A small-molecule ligand and the protein it binds are described below.
Small molecule (SMILES): CN(Cc1cc2ccccc2n1C)C(=O)/C=C/c1ccc(N)nc1

Sequence of chain 1.A:
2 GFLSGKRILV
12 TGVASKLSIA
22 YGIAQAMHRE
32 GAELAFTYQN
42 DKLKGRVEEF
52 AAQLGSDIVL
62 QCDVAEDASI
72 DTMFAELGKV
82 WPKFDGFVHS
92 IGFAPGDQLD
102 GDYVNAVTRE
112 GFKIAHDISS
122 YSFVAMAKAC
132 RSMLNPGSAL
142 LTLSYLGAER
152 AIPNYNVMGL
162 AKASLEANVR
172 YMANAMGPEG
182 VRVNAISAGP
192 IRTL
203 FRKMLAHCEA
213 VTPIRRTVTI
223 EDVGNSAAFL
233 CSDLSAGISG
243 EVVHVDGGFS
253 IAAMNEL

Binding-site contacts:
Ligand atom C07 contacts residue LEU100 of chain 1.A at 3.6 Å (hydrophobic).
Ligand atom C10 contacts residue TYR156 of chain 1.A at 3.6 Å (hydrophobic).
Ligand atom C23 contacts residue TYR156 of chain 1.A at 3.9 Å (hydrophobic).
Ligand atom C02 contacts residue LEU100 of chain 1.A at 3.9 Å (hydrophobic).
Ligand atom C10 contacts residue NAD1 of chain 1.C at 3.4 Å.
Ligand atom C06 contacts residue LEU100 of chain 1.A at 3.6 Å (hydrophobic).
Ligand atom N12 contacts residue TYR156 of chain 1.A at 3.8 Å.
Ligand atom C16 contacts residue TYR156 of chain 1.A at 3.9 Å (hydrophobic).
Ligand atom N01 contacts residue PHE94 of chain 1.A at 3.4 Å.
Ligand atom C04 contacts residue GLY93 of chain 1.A at 3.8 Å.
Ligand atom O11 contacts residue TYR156 of chain 1.A at 2.8 Å (h-bond).
Ligand atom C05 contacts residue LEU100 of chain 1.A at 3.8 Å (hydrophobic).
Ligand atom N03 contacts residue PHE94 of chain 1.A at 3.1 Å.
Ligand atom N19 contacts residue PHE203 of chain 1.A at 3.8 Å.
Ligand atom C20 contacts residue TYR146 of chain 1.A at 3.6 Å (hydrophobic).
Ligand atom C08 contacts residue MET159 of chain 1.A at 3.8 Å (hydrophobic).
Ligand atom C02 contacts residue ALA95 of chain 1.A at 3.7 Å (hydrophobic).
Ligand atom C04 contacts residue PHE94 of chain 1.A at 3.4 Å (hydrophobic).
Ligand atom C02 contacts residue PHE94 of chain 1.A at 4.0 Å (hydrophobic).
Ligand atom C09 contacts residue NAD1 of chain 1.C at 3.9 Å.
Ligand atom N03 contacts residue GLY93 of chain 1.A at 3.9 Å.
Ligand atom O11 contacts residue NAD1 of chain 1.C at 2.5 Å (h-bond).
Ligand atom N12 contacts residue NAD1 of chain 1.C at 3.8 Å.
Ligand atom C15 contacts residue PHE203 of chain 1.A at 3.9 Å (hydrophobic).
Ligand atom C04 contacts residue MET159 of chain 1.A at 3.9 Å (hydrophobic).
Ligand atom C23 contacts residue PRO154 of chain 1.A at 3.5 Å (hydrophobic).
Ligand atom C13 contacts residue TYR146 of chain 1.A at 3.5 Å (hydrophobic).
Ligand atom C17 contacts residue TYR156 of chain 1.A at 3.6 Å (hydrophobic).
Ligand atom N01 contacts residue ALA95 of chain 1.A at 3.2 Å (h-bond).
Ligand atom C22 contacts residue ASN155 of chain 1.A at 3.6 Å.
Ligand atom N03 contacts residue ALA95 of chain 1.A at 2.9 Å (h-bond).
Ligand atom C24 contacts residue MET206 of chain 1.A at 3.5 Å (hydrophobic).
Ligand atom C14 contacts residue NAD1 of chain 1.C at 3.6 Å.
Ligand atom C21 contacts residue TYR156 of chain 1.A at 3.8 Å (hydrophobic).
Ligand atom C18 contacts residue TYR156 of chain 1.A at 3.7 Å (hydrophobic).
Ligand atom C04 contacts residue ALA95 of chain 1.A at 3.7 Å (hydrophobic).
Ligand atom C13 contacts residue TYR156 of chain 1.A at 3.9 Å (hydrophobic).
Ligand atom C13 contacts residue NAD1 of chain 1.C at 3.5 Å.
Ligand atom C22 contacts residue PRO154 of chain 1.A at 3.9 Å (hydrophobic).
Ligand atom C22 contacts residue TYR156 of chain 1.A at 3.5 Å (hydrophobic).